A protein and the small-molecule ligand that binds it are described below.
Small molecule (SMILES): N[C@@H](CCC(=O)O)C(=O)O

Binding-site contacts:
Ligand atom OXT contacts residue NAP1 of chain 2.N at 3.0 Å.
Ligand atom CA contacts residue NAP1 of chain 2.N at 4.1 Å.
Ligand atom CB contacts residue NAP1 of chain 2.N at 4.5 Å.
Ligand atom N contacts residue NAP1 of chain 2.N at 3.2 Å.
Ligand atom C contacts residue NAP1 of chain 2.N at 3.9 Å.